Binding-site contacts:
Ligand atom PB contacts residue LYS136 of chain 1.A at 3.6 Å.
Ligand atom C2 contacts residue GLU77 of chain 1.A at 3.5 Å.
Ligand atom O1B contacts residue ARG131 of chain 1.A at 2.8 Å (salt-bridge).
Ligand atom C4 contacts residue TRP30 of chain 1.A at 3.5 Å (hydrophobic).
Ligand atom N9 contacts residue TRP30 of chain 1.A at 3.6 Å (h-bond).
Ligand atom C1' contacts residue TRP30 of chain 1.A at 3.5 Å (hydrophobic).
Ligand atom N3 contacts residue TRP76 of chain 1.A at 3.7 Å.
Ligand atom C2 contacts residue TRP30 of chain 1.A at 3.6 Å (hydrophobic).
Ligand atom N1 contacts residue TRP30 of chain 1.A at 3.6 Å.
Ligand atom N7 contacts residue TRP30 of chain 1.A at 3.4 Å.
Ligand atom C6 contacts residue GLU77 of chain 1.A at 3.8 Å.
Ligand atom PA contacts residue ARG131 of chain 1.A at 4.0 Å.
Ligand atom CM7 contacts residue TRP76 of chain 1.A at 4.0 Å (hydrophobic).
Ligand atom N3 contacts residue TRP30 of chain 1.A at 3.6 Å.
Ligand atom N2 contacts residue GLU77 of chain 1.A at 2.6 Å (salt-bridge).
Ligand atom O1A contacts residue ARG131 of chain 1.A at 2.7 Å (salt-bridge).
Ligand atom N7 contacts residue TRP76 of chain 1.A at 3.7 Å.
Ligand atom C2' contacts residue TRP76 of chain 1.A at 3.9 Å (hydrophobic).
Ligand atom C5 contacts residue TRP30 of chain 1.A at 3.6 Å (hydrophobic).
Ligand atom C6 contacts residue TRP30 of chain 1.A at 3.5 Å (hydrophobic).
Ligand atom N1 contacts residue GLU77 of chain 1.A at 2.9 Å (salt-bridge).
Ligand atom O2B contacts residue LYS136 of chain 1.A at 2.7 Å (salt-bridge).
Ligand atom C6 contacts residue MET75 of chain 1.A at 4.0 Å (hydrophobic).
Ligand atom C2 contacts residue TRP76 of chain 1.A at 3.7 Å (hydrophobic).
Ligand atom C6 contacts residue TRP76 of chain 1.A at 3.4 Å (hydrophobic).
Ligand atom CM7 contacts residue TRP30 of chain 1.A at 3.7 Å (hydrophobic).
Ligand atom O2B contacts residue ARG131 of chain 1.A at 3.6 Å.
Ligand atom O4' contacts residue TRP30 of chain 1.A at 3.3 Å.
Ligand atom O1G contacts residue LYS136 of chain 1.A at 2.9 Å (salt-bridge).
Ligand atom C5 contacts residue TRP76 of chain 1.A at 3.8 Å (hydrophobic).
Ligand atom O6 contacts residue TRP30 of chain 1.A at 3.7 Å.
Ligand atom O6 contacts residue TRP76 of chain 1.A at 2.8 Å (h-bond).
Ligand atom C8 contacts residue TRP30 of chain 1.A at 3.5 Å (hydrophobic).
Ligand atom PB contacts residue ARG131 of chain 1.A at 3.7 Å.
Ligand atom N1 contacts residue TRP76 of chain 1.A at 3.4 Å.
Ligand atom O6 contacts residue GLU77 of chain 1.A at 3.8 Å.
Ligand atom C4 contacts residue TRP76 of chain 1.A at 3.7 Å (hydrophobic).
Ligand atom O6 contacts residue MET75 of chain 1.A at 3.2 Å.
Ligand atom O3A contacts residue LYS136 of chain 1.A at 3.4 Å (salt-bridge).
Ligand atom N9 contacts residue TRP76 of chain 1.A at 3.9 Å.

Sequence of chain 1.A:
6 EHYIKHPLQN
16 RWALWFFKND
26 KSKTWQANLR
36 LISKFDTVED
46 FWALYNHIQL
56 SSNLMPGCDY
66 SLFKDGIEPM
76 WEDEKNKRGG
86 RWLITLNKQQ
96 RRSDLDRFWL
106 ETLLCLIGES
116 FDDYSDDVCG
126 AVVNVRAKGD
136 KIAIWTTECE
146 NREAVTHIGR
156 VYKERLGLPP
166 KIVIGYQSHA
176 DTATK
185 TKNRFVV

The small molecule below binds the protein below.
Small molecule (SMILES): CN1CN([C@@H]2O[C@H](CO[P](=O)(O)O[P](=O)(O)OP(=O)(O)O)[C@@H](O)[C@H]2O)c2nc(N)[nH]c(=O)c21